Binding-site contacts:
Ligand atom C3 contacts residue ASN323 of chain 1.B at 4.0 Å.
Ligand atom O7 contacts residue PHE365 of chain 1.B at 4.0 Å.
Ligand atom O7 contacts residue ASN323 of chain 1.B at 4.2 Å.
Ligand atom N2 contacts residue ASN323 of chain 1.B at 3.1 Å (h-bond).
Ligand atom O7 contacts residue ILE322 of chain 1.B at 4.4 Å.
Ligand atom O5 contacts residue ASN323 of chain 1.B at 4.2 Å.
Ligand atom C7 contacts residue ASN323 of chain 1.B at 4.0 Å.
Ligand atom O5 contacts residue ASN323 of chain 1.B at 2.4 Å (h-bond).
Ligand atom C8 contacts residue LYS366 of chain 1.B at 3.5 Å.
Ligand atom C8 contacts residue PHE365 of chain 1.B at 4.1 Å (hydrophobic).
Ligand atom C1 contacts residue ASN323 of chain 1.B at 1.4 Å.
Ligand atom C4 contacts residue ASN323 of chain 1.B at 4.3 Å.
Ligand atom C2 contacts residue ASN323 of chain 1.B at 2.7 Å.
Ligand atom C5 contacts residue ASN323 of chain 1.B at 3.5 Å.

Sequence of chain 1.B:
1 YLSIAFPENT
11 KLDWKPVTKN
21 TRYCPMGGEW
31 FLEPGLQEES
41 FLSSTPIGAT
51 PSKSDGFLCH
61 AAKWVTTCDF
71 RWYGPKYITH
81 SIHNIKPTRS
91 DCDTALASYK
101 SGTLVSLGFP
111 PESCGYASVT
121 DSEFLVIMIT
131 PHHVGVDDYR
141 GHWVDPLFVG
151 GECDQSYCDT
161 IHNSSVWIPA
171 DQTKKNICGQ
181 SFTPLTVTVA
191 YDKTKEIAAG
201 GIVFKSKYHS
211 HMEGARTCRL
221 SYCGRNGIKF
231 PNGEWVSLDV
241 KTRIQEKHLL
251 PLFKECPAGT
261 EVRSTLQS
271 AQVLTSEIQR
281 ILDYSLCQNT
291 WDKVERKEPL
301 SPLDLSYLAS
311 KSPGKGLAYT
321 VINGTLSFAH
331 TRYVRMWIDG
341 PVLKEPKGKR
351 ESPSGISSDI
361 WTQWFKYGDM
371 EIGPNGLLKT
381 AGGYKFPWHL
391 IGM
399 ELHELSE

This small molecule binds to this protein.
Small molecule (SMILES): CC(=O)N[C@H]1[C@H](O[C@H]2[C@H](O)[C@@H](NC(C)=O)CO[C@@H]2CO[C@@H]2O[C@@H](C)[C@@H](O)[C@@H](O)[C@@H]2O)O[C@H](CO)[C@@H](O)[C@@H]1O